Sequence of chain 1.A:
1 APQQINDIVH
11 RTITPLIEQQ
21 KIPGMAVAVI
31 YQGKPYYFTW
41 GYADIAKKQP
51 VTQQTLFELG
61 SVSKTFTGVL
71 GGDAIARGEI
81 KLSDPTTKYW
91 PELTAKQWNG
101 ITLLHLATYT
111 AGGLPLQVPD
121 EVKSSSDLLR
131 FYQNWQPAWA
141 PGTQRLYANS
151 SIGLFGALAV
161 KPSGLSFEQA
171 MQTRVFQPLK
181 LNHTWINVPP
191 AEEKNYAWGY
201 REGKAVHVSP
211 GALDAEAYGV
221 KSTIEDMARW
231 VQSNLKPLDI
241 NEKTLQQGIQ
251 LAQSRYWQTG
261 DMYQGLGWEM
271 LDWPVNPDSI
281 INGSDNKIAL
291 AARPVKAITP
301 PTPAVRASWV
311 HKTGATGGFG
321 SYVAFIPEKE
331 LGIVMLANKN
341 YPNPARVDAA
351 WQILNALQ

Binding-site contacts:
Ligand atom O08 contacts residue THR316 of chain 1.A at 3.5 Å.
Ligand atom N09 contacts residue THR316 of chain 1.A at 4.2 Å.
Ligand atom S13 contacts residue GLN117 of chain 1.A at 4.2 Å.
Ligand atom C11 contacts residue GLN117 of chain 1.A at 3.7 Å.
Ligand atom O05 contacts residue ASN340 of chain 1.A at 4.2 Å.
Ligand atom O05 contacts residue ALA315 of chain 1.A at 4.0 Å.
Ligand atom C06 contacts residue ALA315 of chain 1.A at 4.1 Å (hydrophobic).
Ligand atom C01 contacts residue LEU290 of chain 1.A at 4.3 Å (hydrophobic).
Ligand atom C10 contacts residue TYR218 of chain 1.A at 4.0 Å (hydrophobic).
Ligand atom C02 contacts residue ALA315 of chain 1.A at 4.5 Å (hydrophobic).
Ligand atom C06 contacts residue THR316 of chain 1.A at 4.1 Å.
Ligand atom C10 contacts residue ALA315 of chain 1.A at 3.8 Å (hydrophobic).
Ligand atom C07 contacts residue GLY317 of chain 1.A at 4.1 Å.
Ligand atom S13 contacts residue SER61 of chain 1.A at 3.7 Å.
Ligand atom S13 contacts residue ALA315 of chain 1.A at 4.0 Å.
Ligand atom C11 contacts residue ASN149 of chain 1.A at 4.2 Å.
Ligand atom C07 contacts residue THR316 of chain 1.A at 3.8 Å.
Ligand atom C04 contacts residue ALA315 of chain 1.A at 4.0 Å (hydrophobic).
Ligand atom N09 contacts residue ALA315 of chain 1.A at 3.4 Å (h-bond).
Ligand atom O08 contacts residue GLY317 of chain 1.A at 3.3 Å (h-bond).
Ligand atom N09 contacts residue GLN117 of chain 1.A at 4.3 Å.
Ligand atom N03 contacts residue ALA315 of chain 1.A at 3.8 Å.
Ligand atom S13 contacts residue ASN149 of chain 1.A at 3.3 Å (h-bond).
Ligand atom C01 contacts residue LEU116 of chain 1.A at 3.9 Å (hydrophobic).
Ligand atom C10 contacts residue THR316 of chain 1.A at 4.4 Å.
Ligand atom C06 contacts residue GLY317 of chain 1.A at 4.4 Å.
Ligand atom C01 contacts residue GLN117 of chain 1.A at 4.3 Å.
Ligand atom C12 contacts residue GLN117 of chain 1.A at 4.0 Å.
Ligand atom C11 contacts residue TYR218 of chain 1.A at 3.8 Å (hydrophobic).
Ligand atom C12 contacts residue ALA315 of chain 1.A at 3.4 Å (hydrophobic).
Ligand atom O08 contacts residue ALA315 of chain 1.A at 4.3 Å.
Ligand atom C07 contacts residue ALA315 of chain 1.A at 3.7 Å (hydrophobic).
Ligand atom N03 contacts residue GLN117 of chain 1.A at 4.5 Å.

This small molecule binds to this protein.
Small molecule (SMILES): CCN1C(=O)CC(=O)N(CC)C1=S